Sequence of chain 1.A:
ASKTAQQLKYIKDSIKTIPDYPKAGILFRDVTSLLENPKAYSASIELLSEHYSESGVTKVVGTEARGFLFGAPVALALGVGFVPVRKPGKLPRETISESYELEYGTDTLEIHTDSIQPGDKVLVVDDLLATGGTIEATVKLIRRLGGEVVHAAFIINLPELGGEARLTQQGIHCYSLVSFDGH

Binding-site contacts:
Ligand atom N7 contacts residue LEU162 of chain 1.A at 3.6 Å.
Ligand atom C6 contacts residue HIS187 of chain 1.A at 3.8 Å.
Ligand atom N1 contacts residue LEU162 of chain 1.A at 4.2 Å.
Ligand atom C2 contacts residue PHE32 of chain 1.A at 3.4 Å (hydrophobic).
Ligand atom C6 contacts residue ILE30 of chain 1.A at 4.4 Å (hydrophobic).
Ligand atom N1 contacts residue LEU132 of chain 1.A at 4.3 Å.
Ligand atom N1 contacts residue PHE32 of chain 1.A at 3.5 Å.
Ligand atom C8 contacts residue ALA134 of chain 1.A at 4.2 Å (hydrophobic).
Ligand atom C4 contacts residue LEU162 of chain 1.A at 3.9 Å (hydrophobic).
Ligand atom N6 contacts residue HIS187 of chain 1.A at 2.8 Å (h-bond).
Ligand atom N3 contacts residue ARG33 of chain 1.A at 4.5 Å.
Ligand atom N1 contacts residue ARG33 of chain 1.A at 2.9 Å (salt-bridge).
Ligand atom C5 contacts residue LEU162 of chain 1.A at 3.4 Å (hydrophobic).
Ligand atom C4 contacts residue LEU132 of chain 1.A at 4.3 Å (hydrophobic).
Ligand atom N6 contacts residue LEU31 of chain 1.A at 2.9 Å (h-bond).
Ligand atom C2 contacts residue LEU132 of chain 1.A at 3.6 Å (hydrophobic).
Ligand atom N9 contacts residue LEU132 of chain 1.A at 4.3 Å.
Ligand atom N6 contacts residue PHE32 of chain 1.A at 3.8 Å.
Ligand atom C5 contacts residue HIS187 of chain 1.A at 3.7 Å.
Ligand atom N3 contacts residue LEU132 of chain 1.A at 3.6 Å.
Ligand atom C6 contacts residue ARG33 of chain 1.A at 3.9 Å.
Ligand atom C6 contacts residue PHE32 of chain 1.A at 4.0 Å (hydrophobic).
Ligand atom N6 contacts residue ARG33 of chain 1.A at 4.1 Å.
Ligand atom N7 contacts residue LEU165 of chain 1.A at 3.9 Å.
Ligand atom C2 contacts residue ARG33 of chain 1.A at 3.4 Å.
Ligand atom N9 contacts residue LEU162 of chain 1.A at 4.3 Å.
Ligand atom N3 contacts residue PHE32 of chain 1.A at 3.5 Å.
Ligand atom C8 contacts residue LEU162 of chain 1.A at 4.1 Å (hydrophobic).
Ligand atom N6 contacts residue ILE30 of chain 1.A at 3.8 Å.
Ligand atom N1 contacts residue LEU31 of chain 1.A at 4.1 Å.
Ligand atom N6 contacts residue LEU162 of chain 1.A at 3.9 Å.
Ligand atom N9 contacts residue ALA134 of chain 1.A at 4.2 Å.
Ligand atom C6 contacts residue LEU162 of chain 1.A at 3.6 Å (hydrophobic).
Ligand atom C8 contacts residue HIS187 of chain 1.A at 3.5 Å.
Ligand atom N7 contacts residue HIS187 of chain 1.A at 2.6 Å (h-bond).
Ligand atom C4 contacts residue PHE32 of chain 1.A at 4.2 Å (hydrophobic).
Ligand atom C8 contacts residue LEU165 of chain 1.A at 3.8 Å (hydrophobic).
Ligand atom C6 contacts residue LEU31 of chain 1.A at 3.9 Å (hydrophobic).

The small molecule below binds the protein below.
Small molecule (SMILES): Nc1ncnc2[nH]cnc12